A protein and the small-molecule ligand that binds it are described below.
Small molecule (SMILES): CC(=O)[C@H]1CC[C@H]2[C@@H]3CC[C@H]4C[C@H](O)CC[C@]4(C)[C@H]3CC[C@]12C

Binding-site contacts:
Ligand atom C05 contacts residue TRP246 of chain 1.B at 3.7 Å (hydrophobic).
Ligand atom C21 contacts residue PRO330 of chain 1.B at 3.8 Å (hydrophobic).
Ligand atom C08 contacts residue TRP246 of chain 1.B at 4.1 Å (hydrophobic).
Ligand atom C10 contacts residue TRP246 of chain 1.B at 3.6 Å (hydrophobic).
Ligand atom O01 contacts residue GLN242 of chain 1.B at 2.9 Å (h-bond).
Ligand atom O01 contacts residue TRP246 of chain 1.B at 4.2 Å.
Ligand atom C17 contacts residue GLN242 of chain 1.B at 3.8 Å.
Ligand atom C16 contacts residue TRP246 of chain 1.B at 4.2 Å (hydrophobic).
Ligand atom O02 contacts residue TYR304 of chain 1.A at 3.2 Å.
Ligand atom C11 contacts residue TRP246 of chain 1.B at 4.0 Å (hydrophobic).
Ligand atom C22 contacts residue TYR304 of chain 1.A at 3.4 Å (hydrophobic).
Ligand atom C13 contacts residue TRP246 of chain 1.B at 4.2 Å (hydrophobic).
Ligand atom C13 contacts residue ALA300 of chain 1.A at 3.9 Å (hydrophobic).
Ligand atom C06 contacts residue TRP246 of chain 1.B at 4.2 Å (hydrophobic).
Ligand atom C04 contacts residue TRP246 of chain 1.B at 4.1 Å (hydrophobic).
Ligand atom C17 contacts residue ILE239 of chain 1.B at 3.8 Å (hydrophobic).
Ligand atom C15 contacts residue TRP246 of chain 1.B at 4.0 Å (hydrophobic).
Ligand atom C23 contacts residue TYR304 of chain 1.A at 3.3 Å (hydrophobic).
Ligand atom C16 contacts residue TYR304 of chain 1.A at 4.0 Å (hydrophobic).
Ligand atom C16 contacts residue ALA300 of chain 1.A at 3.8 Å (hydrophobic).
Ligand atom C11 contacts residue LEU297 of chain 1.A at 3.8 Å (hydrophobic).
Ligand atom C12 contacts residue TRP246 of chain 1.B at 3.9 Å (hydrophobic).
Ligand atom O01 contacts residue PRO330 of chain 1.B at 3.4 Å.
Ligand atom C07 contacts residue TRP246 of chain 1.B at 4.1 Å (hydrophobic).
Ligand atom C13 contacts residue LEU301 of chain 1.A at 4.2 Å (hydrophobic).
Ligand atom C03 contacts residue TRP246 of chain 1.B at 3.5 Å (hydrophobic).
Ligand atom C14 contacts residue ILE239 of chain 1.B at 4.2 Å (hydrophobic).
Ligand atom C21 contacts residue GLN242 of chain 1.B at 3.0 Å.
Ligand atom C20 contacts residue PRO330 of chain 1.B at 3.8 Å (hydrophobic).
Ligand atom C23 contacts residue TRP246 of chain 1.B at 4.0 Å (hydrophobic).
Ligand atom C09 contacts residue TRP246 of chain 1.B at 3.8 Å (hydrophobic).
Ligand atom C14 contacts residue LEU297 of chain 1.A at 4.0 Å (hydrophobic).
Ligand atom C13 contacts residue VAL243 of chain 1.B at 4.2 Å (hydrophobic).
Ligand atom C20 contacts residue GLN242 of chain 1.B at 4.2 Å.
Ligand atom C14 contacts residue VAL243 of chain 1.B at 3.7 Å (hydrophobic).
Ligand atom O02 contacts residue LEU301 of chain 1.A at 3.2 Å.
Ligand atom C16 contacts residue LEU301 of chain 1.A at 3.5 Å (hydrophobic).
Ligand atom C21 contacts residue ILE239 of chain 1.B at 4.3 Å (hydrophobic).
Ligand atom C11 contacts residue VAL243 of chain 1.B at 3.3 Å (hydrophobic).
Ligand atom C12 contacts residue TYR304 of chain 1.A at 4.1 Å (hydrophobic).

Sequence of chain 1.B:
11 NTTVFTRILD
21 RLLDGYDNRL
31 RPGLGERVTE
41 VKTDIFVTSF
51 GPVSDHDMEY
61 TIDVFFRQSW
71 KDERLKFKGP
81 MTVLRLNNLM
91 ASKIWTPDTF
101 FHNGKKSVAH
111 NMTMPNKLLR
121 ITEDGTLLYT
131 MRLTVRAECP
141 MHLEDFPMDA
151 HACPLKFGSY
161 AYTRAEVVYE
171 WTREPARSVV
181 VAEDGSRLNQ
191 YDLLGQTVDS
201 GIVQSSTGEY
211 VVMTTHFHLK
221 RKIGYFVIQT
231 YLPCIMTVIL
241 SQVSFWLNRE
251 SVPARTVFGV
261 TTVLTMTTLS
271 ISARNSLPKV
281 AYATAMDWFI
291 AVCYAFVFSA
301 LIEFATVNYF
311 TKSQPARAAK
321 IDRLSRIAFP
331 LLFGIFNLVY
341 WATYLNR

Sequence of chain 1.A:
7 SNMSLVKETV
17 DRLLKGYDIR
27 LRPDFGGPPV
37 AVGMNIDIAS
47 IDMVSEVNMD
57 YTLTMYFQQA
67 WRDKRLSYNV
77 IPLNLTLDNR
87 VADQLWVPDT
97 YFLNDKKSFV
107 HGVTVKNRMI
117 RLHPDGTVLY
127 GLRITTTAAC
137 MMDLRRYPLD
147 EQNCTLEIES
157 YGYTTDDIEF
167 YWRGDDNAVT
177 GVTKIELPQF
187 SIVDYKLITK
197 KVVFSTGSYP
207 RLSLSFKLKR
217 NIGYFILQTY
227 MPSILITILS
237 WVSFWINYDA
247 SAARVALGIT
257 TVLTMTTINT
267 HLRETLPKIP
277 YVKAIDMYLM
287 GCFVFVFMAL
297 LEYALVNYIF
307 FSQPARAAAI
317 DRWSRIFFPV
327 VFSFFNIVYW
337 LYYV